A small-molecule ligand and the protein it binds are described below.
Small molecule (SMILES): CC(=O)N[C@@H]1[C@@H](O)[C@H](O)[C@@H](CO)O[C@H]1O

Sequence of chain 4.E:
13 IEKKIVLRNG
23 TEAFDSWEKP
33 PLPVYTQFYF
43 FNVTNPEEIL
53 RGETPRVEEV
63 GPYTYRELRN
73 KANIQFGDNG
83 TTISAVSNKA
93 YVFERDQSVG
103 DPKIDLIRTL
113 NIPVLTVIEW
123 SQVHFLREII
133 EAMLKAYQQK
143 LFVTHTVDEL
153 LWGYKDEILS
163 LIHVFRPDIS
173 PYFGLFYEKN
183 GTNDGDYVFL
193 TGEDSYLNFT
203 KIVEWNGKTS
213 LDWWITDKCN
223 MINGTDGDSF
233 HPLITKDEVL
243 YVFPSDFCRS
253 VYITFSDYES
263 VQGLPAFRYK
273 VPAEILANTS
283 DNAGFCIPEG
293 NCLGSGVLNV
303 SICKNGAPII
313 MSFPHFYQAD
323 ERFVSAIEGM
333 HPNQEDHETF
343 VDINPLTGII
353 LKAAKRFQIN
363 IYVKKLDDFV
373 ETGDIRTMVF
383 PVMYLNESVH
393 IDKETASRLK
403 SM

Binding-site contacts:
Ligand atom C7 contacts residue LEU192 of chain 4.E at 3.8 Å (hydrophobic).
Ligand atom O7 contacts residue LYS203 of chain 4.E at 4.0 Å.
Ligand atom C8 contacts residue VAL205 of chain 4.E at 3.7 Å (hydrophobic).
Ligand atom O6 contacts residue ASN200 of chain 4.E at 3.0 Å (h-bond).
Ligand atom C1 contacts residue LEU192 of chain 4.E at 3.9 Å (hydrophobic).
Ligand atom C2 contacts residue LEU192 of chain 4.E at 4.3 Å (hydrophobic).
Ligand atom C2 contacts residue ASN200 of chain 4.E at 2.5 Å.
Ligand atom O5 contacts residue ASN200 of chain 4.E at 2.5 Å (h-bond).
Ligand atom C4 contacts residue ASN200 of chain 4.E at 3.8 Å.
Ligand atom C1 contacts residue ASN200 of chain 4.E at 1.4 Å.
Ligand atom O5 contacts residue SER197 of chain 4.E at 4.0 Å.
Ligand atom O7 contacts residue ASN200 of chain 4.E at 3.3 Å (h-bond).
Ligand atom C5 contacts residue ASN200 of chain 4.E at 3.3 Å.
Ligand atom C6 contacts residue ASN200 of chain 4.E at 3.3 Å.
Ligand atom C7 contacts residue ASN200 of chain 4.E at 3.6 Å.
Ligand atom C8 contacts residue LEU192 of chain 4.E at 3.7 Å (hydrophobic).
Ligand atom N2 contacts residue LEU192 of chain 4.E at 3.5 Å.
Ligand atom C5 contacts residue SER197 of chain 4.E at 4.2 Å.
Ligand atom N2 contacts residue ASN200 of chain 4.E at 3.3 Å (h-bond).
Ligand atom C6 contacts residue LEU199 of chain 4.E at 4.1 Å (hydrophobic).
Ligand atom C6 contacts residue SER197 of chain 4.E at 4.3 Å.
Ligand atom C3 contacts residue ASN200 of chain 4.E at 3.7 Å.